A protein and the small-molecule ligand that binds it are described below.
Small molecule (SMILES): CC(=O)N[C@@H]1[C@@H](O)[C@H](O)[C@@H](CO)O[C@H]1O

Sequence of chain 1.B:
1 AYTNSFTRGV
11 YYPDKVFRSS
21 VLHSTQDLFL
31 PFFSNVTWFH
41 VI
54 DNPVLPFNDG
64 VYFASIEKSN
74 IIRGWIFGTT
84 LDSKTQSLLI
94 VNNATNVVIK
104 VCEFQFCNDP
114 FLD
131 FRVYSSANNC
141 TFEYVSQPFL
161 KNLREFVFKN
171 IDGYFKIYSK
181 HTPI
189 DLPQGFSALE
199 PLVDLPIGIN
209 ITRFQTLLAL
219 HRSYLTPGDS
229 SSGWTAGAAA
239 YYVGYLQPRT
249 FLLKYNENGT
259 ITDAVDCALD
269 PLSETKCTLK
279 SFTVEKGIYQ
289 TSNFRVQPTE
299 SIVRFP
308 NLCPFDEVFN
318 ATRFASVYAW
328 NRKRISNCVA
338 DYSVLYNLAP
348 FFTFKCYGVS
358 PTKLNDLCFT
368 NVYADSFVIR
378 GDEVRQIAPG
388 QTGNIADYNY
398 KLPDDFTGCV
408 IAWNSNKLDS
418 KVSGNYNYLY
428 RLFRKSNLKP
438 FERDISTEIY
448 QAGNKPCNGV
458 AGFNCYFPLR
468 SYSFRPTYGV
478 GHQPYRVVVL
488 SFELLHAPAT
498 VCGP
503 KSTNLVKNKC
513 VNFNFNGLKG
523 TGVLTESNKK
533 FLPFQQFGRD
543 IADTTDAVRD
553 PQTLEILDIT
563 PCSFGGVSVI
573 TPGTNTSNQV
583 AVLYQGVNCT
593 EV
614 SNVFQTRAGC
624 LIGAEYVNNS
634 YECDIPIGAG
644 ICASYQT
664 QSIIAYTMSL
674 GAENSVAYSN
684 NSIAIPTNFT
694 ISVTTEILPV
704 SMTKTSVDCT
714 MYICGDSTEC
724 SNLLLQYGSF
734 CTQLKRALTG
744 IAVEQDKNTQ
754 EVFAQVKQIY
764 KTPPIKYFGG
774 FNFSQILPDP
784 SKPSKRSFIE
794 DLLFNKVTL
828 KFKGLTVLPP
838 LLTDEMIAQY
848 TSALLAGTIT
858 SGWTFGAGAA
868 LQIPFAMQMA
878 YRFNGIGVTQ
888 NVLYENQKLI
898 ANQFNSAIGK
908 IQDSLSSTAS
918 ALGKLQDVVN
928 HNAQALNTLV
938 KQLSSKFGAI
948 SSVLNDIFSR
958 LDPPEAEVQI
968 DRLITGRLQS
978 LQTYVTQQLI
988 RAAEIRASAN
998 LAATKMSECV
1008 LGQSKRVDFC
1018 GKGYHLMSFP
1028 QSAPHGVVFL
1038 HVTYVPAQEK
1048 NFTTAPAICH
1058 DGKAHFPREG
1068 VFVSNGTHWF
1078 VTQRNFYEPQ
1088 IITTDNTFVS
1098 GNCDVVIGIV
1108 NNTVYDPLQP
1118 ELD

Binding-site contacts:
Ligand atom C8 contacts residue GLU1046 of chain 1.B at 3.4 Å.
Ligand atom O7 contacts residue ASN1048 of chain 1.B at 4.2 Å.
Ligand atom C2 contacts residue ASN1048 of chain 1.B at 2.5 Å.
Ligand atom O5 contacts residue ASN1048 of chain 1.B at 2.4 Å (h-bond).
Ligand atom C5 contacts residue ALA680 of chain 1.B at 3.7 Å (hydrophobic).
Ligand atom C8 contacts residue LYS1047 of chain 1.B at 4.0 Å.
Ligand atom C1 contacts residue ASN1048 of chain 1.B at 1.4 Å.
Ligand atom C7 contacts residue ASN1048 of chain 1.B at 3.8 Å.
Ligand atom C3 contacts residue ASN1048 of chain 1.B at 3.8 Å.
Ligand atom N2 contacts residue ASN1048 of chain 1.B at 2.9 Å (h-bond).
Ligand atom C5 contacts residue ASN1048 of chain 1.B at 3.7 Å.
Ligand atom C4 contacts residue ASN1048 of chain 1.B at 4.2 Å.
Ligand atom C6 contacts residue ALA680 of chain 1.B at 3.8 Å (hydrophobic).
Ligand atom O4 contacts residue ALA680 of chain 1.B at 4.3 Å.